Sequence of chain 34.D:
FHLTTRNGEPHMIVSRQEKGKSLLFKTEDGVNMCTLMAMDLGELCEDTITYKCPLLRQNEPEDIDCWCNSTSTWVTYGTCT

Binding-site contacts:
Ligand atom C6 contacts residue THR48 of chain 34.D at 4.4 Å.
Ligand atom O7 contacts residue MET126 of chain 34.C at 3.1 Å.
Ligand atom C3 contacts residue ASN75 of chain 34.C at 3.5 Å.
Ligand atom C5 contacts residue NAG1 of chain 34.T at 3.7 Å.
Ligand atom O6 contacts residue GLU46 of chain 34.D at 3.8 Å.
Ligand atom C6 contacts residue NAG1 of chain 34.T at 3.4 Å.
Ligand atom C1 contacts residue ASN75 of chain 34.C at 1.3 Å.
Ligand atom C8 contacts residue MET126 of chain 34.C at 3.7 Å (hydrophobic).
Ligand atom C6 contacts residue ASN75 of chain 34.C at 3.8 Å.
Ligand atom O6 contacts residue NAG1 of chain 34.T at 4.1 Å.
Ligand atom O6 contacts residue ASN75 of chain 34.C at 3.8 Å.
Ligand atom C5 contacts residue ASN75 of chain 34.C at 3.2 Å.
Ligand atom N2 contacts residue ASN75 of chain 34.C at 3.0 Å (h-bond).
Ligand atom O5 contacts residue THR48 of chain 34.D at 4.0 Å.
Ligand atom C8 contacts residue ASN75 of chain 34.C at 3.0 Å.
Ligand atom O6 contacts residue THR48 of chain 34.D at 4.0 Å.
Ligand atom O6 contacts residue CYS45 of chain 34.D at 3.4 Å (h-bond).
Ligand atom C6 contacts residue CYS45 of chain 34.D at 4.4 Å (hydrophobic).
Ligand atom O5 contacts residue ASN75 of chain 34.C at 2.1 Å (h-bond).
Ligand atom C7 contacts residue MET126 of chain 34.C at 3.8 Å (hydrophobic).
Ligand atom C7 contacts residue ASN75 of chain 34.C at 2.8 Å.
Ligand atom C4 contacts residue NAG1 of chain 34.T at 2.9 Å.
Ligand atom C3 contacts residue NAG1 of chain 34.T at 3.3 Å.
Ligand atom C2 contacts residue ASN75 of chain 34.C at 2.6 Å.
Ligand atom C2 contacts residue NAG1 of chain 34.T at 4.1 Å.
Ligand atom C8 contacts residue PHE98 of chain 34.C at 3.6 Å (hydrophobic).
Ligand atom C4 contacts residue ASN75 of chain 34.C at 4.0 Å.
Ligand atom O7 contacts residue ASN75 of chain 34.C at 3.2 Å (h-bond).
Ligand atom O3 contacts residue NAG1 of chain 34.T at 2.4 Å (h-bond).
Ligand atom O4 contacts residue NAG1 of chain 34.T at 1.6 Å.

Sequence of chain 34.C:
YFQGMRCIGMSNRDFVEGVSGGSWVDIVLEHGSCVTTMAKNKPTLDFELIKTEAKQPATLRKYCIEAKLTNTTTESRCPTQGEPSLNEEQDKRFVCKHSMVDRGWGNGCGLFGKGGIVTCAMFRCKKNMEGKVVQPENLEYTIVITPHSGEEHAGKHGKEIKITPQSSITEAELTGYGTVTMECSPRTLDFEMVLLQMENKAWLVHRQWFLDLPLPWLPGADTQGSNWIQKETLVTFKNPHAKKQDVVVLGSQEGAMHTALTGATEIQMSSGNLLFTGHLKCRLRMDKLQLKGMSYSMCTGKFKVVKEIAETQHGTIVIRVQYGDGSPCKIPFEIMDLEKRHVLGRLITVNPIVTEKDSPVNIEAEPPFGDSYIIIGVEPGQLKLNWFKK

This protein binds this small molecule.
Small molecule (SMILES): CC(=O)N[C@@H]1[C@@H](O)[C@H](O)[C@@H](CO)O[C@H]1O